Binding-site contacts:
Ligand atom O7 contacts residue ASN12 of chain 2.L at 3.7 Å.
Ligand atom C5 contacts residue ASN12 of chain 2.L at 4.0 Å.
Ligand atom C1 contacts residue ASN12 of chain 2.L at 2.1 Å.
Ligand atom C7 contacts residue ASN12 of chain 2.L at 3.9 Å.
Ligand atom N2 contacts residue ASN12 of chain 2.L at 3.8 Å.
Ligand atom C2 contacts residue ASN12 of chain 2.L at 3.2 Å.
Ligand atom O5 contacts residue ASN12 of chain 2.L at 2.6 Å (h-bond).

Sequence of chain 2.L:
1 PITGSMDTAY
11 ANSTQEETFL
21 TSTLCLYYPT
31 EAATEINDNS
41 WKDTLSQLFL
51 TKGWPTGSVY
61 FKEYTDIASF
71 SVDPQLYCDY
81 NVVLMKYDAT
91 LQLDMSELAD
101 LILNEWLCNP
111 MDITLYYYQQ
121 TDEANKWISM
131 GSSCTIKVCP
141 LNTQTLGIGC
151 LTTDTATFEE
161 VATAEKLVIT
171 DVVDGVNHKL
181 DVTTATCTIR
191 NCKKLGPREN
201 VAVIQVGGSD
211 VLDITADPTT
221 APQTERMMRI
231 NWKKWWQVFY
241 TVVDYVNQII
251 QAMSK

The small molecule below binds the protein below.
Small molecule (SMILES): CC(=O)N[C@H]1[C@H](O[C@H]2[C@H](O)[C@@H](NC(C)=O)CO[C@@H]2CO)O[C@H](CO)[C@@H](O)[C@@H]1O